The protein below binds the small molecule below.
Small molecule (SMILES): CC(=O)N[C@H]1[C@@H](O[C@H]2[C@H](O)[C@@H](NC(C)=O)CO[C@@H]2CO)O[C@H](CO)[C@@H](O)[C@@H]1O

Sequence of chain 1.A:
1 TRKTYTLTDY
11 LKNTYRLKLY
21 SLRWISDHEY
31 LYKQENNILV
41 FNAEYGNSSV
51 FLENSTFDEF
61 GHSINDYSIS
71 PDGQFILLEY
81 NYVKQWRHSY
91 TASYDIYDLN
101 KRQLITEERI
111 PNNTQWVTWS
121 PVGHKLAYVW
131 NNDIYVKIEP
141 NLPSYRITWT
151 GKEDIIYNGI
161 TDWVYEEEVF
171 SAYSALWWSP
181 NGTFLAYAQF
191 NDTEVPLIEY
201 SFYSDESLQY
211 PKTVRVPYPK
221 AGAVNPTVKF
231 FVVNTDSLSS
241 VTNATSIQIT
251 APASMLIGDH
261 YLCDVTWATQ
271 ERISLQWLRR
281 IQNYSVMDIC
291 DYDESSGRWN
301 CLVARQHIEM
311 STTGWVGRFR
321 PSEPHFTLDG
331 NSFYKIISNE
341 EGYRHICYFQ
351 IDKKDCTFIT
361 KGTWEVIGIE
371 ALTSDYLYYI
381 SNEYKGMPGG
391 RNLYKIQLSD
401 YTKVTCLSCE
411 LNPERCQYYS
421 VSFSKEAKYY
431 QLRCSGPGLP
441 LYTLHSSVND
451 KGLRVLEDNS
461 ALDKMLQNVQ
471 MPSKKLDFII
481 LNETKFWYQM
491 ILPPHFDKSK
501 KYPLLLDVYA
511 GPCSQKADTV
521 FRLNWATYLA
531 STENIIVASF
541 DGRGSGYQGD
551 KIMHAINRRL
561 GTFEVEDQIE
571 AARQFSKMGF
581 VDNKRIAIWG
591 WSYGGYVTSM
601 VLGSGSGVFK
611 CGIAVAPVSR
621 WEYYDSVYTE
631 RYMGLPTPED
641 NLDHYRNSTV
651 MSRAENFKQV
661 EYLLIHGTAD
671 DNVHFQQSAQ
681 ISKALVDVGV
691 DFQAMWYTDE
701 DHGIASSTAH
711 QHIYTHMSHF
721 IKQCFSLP

Binding-site contacts:
Ligand atom C7 contacts residue ASN191 of chain 1.A at 3.4 Å.
Ligand atom C1 contacts residue ILE156 of chain 1.A at 4.0 Å (hydrophobic).
Ligand atom N2 contacts residue ILE156 of chain 1.A at 3.6 Å.
Ligand atom C1 contacts residue ASN191 of chain 1.A at 1.4 Å.
Ligand atom C6 contacts residue THR193 of chain 1.A at 4.4 Å.
Ligand atom O7 contacts residue LYS229 of chain 1.A at 4.3 Å.
Ligand atom C1 contacts residue THR193 of chain 1.A at 3.4 Å.
Ligand atom C8 contacts residue THR150 of chain 1.A at 4.3 Å.
Ligand atom C2 contacts residue ILE156 of chain 1.A at 4.4 Å (hydrophobic).
Ligand atom C6 contacts residue GLU194 of chain 1.A at 3.9 Å.
Ligand atom C3 contacts residue ASN191 of chain 1.A at 3.8 Å.
Ligand atom C5 contacts residue ASN191 of chain 1.A at 3.6 Å.
Ligand atom C8 contacts residue ILE156 of chain 1.A at 3.8 Å (hydrophobic).
Ligand atom O5 contacts residue ASN191 of chain 1.A at 2.3 Å (h-bond).
Ligand atom N2 contacts residue ASN191 of chain 1.A at 2.9 Å (h-bond).
Ligand atom O5 contacts residue THR193 of chain 1.A at 3.6 Å.
Ligand atom C5 contacts residue THR193 of chain 1.A at 3.8 Å.
Ligand atom O7 contacts residue GLN189 of chain 1.A at 4.1 Å.
Ligand atom O7 contacts residue ASN191 of chain 1.A at 3.4 Å (h-bond).
Ligand atom O6 contacts residue THR193 of chain 1.A at 3.6 Å.
Ligand atom C4 contacts residue ASN191 of chain 1.A at 4.2 Å.
Ligand atom C7 contacts residue ILE156 of chain 1.A at 3.8 Å (hydrophobic).
Ligand atom O6 contacts residue GLU194 of chain 1.A at 2.9 Å (salt-bridge).
Ligand atom C2 contacts residue ASN191 of chain 1.A at 2.4 Å.